This protein binds this small molecule.
Small molecule (SMILES): N[C@@H](CS)C(=O)O

Binding-site contacts:
Ligand atom N contacts residue FE21 of chain 1.B at 2.6 Å.
Ligand atom C contacts residue MET179 of chain 1.A at 4.3 Å (hydrophobic).
Ligand atom SG contacts residue FE21 of chain 1.B at 2.6 Å.
Ligand atom CA contacts residue HIS86 of chain 1.A at 3.4 Å.
Ligand atom OXT contacts residue TYR157 of chain 1.A at 3.6 Å.
Ligand atom OXT contacts residue MET179 of chain 1.A at 4.2 Å.
Ligand atom N contacts residue HIS86 of chain 1.A at 3.5 Å (h-bond).
Ligand atom SG contacts residue HIS86 of chain 1.A at 3.5 Å (h-bond).
Ligand atom N contacts residue HIS88 of chain 1.A at 3.6 Å.
Ligand atom SG contacts residue TRP77 of chain 1.A at 4.4 Å.
Ligand atom CB contacts residue FE21 of chain 1.B at 3.3 Å.
Ligand atom C contacts residue ARG60 of chain 1.A at 3.7 Å.
Ligand atom SG contacts residue HIS140 of chain 1.A at 3.6 Å.
Ligand atom O contacts residue LEU75 of chain 1.A at 3.9 Å.
Ligand atom CB contacts residue HIS86 of chain 1.A at 4.0 Å.
Ligand atom N contacts residue TYR157 of chain 1.A at 2.8 Å (h-bond).
Ligand atom C contacts residue TYR157 of chain 1.A at 4.0 Å (hydrophobic).
Ligand atom SG contacts residue TYR157 of chain 1.A at 4.2 Å.
Ligand atom SG contacts residue VAL142 of chain 1.A at 4.0 Å.
Ligand atom OXT contacts residue ARG60 of chain 1.A at 3.0 Å (salt-bridge).
Ligand atom CA contacts residue TYR157 of chain 1.A at 3.5 Å (hydrophobic).
Ligand atom C contacts residue TYR58 of chain 1.A at 3.8 Å (hydrophobic).
Ligand atom CA contacts residue FE21 of chain 1.B at 3.2 Å.
Ligand atom SG contacts residue HIS155 of chain 1.A at 3.7 Å.
Ligand atom O contacts residue MET179 of chain 1.A at 4.3 Å.
Ligand atom OXT contacts residue LEU75 of chain 1.A at 4.0 Å.
Ligand atom CB contacts residue TYR157 of chain 1.A at 3.3 Å (hydrophobic).
Ligand atom O contacts residue ARG60 of chain 1.A at 3.4 Å (salt-bridge).
Ligand atom CB contacts residue LEU75 of chain 1.A at 3.5 Å (hydrophobic).
Ligand atom O contacts residue TYR58 of chain 1.A at 2.7 Å (h-bond).
Ligand atom CB contacts residue HIS155 of chain 1.A at 3.5 Å.
Ligand atom CA contacts residue TYR58 of chain 1.A at 4.3 Å (hydrophobic).
Ligand atom C contacts residue LEU75 of chain 1.A at 3.8 Å (hydrophobic).
Ligand atom CA contacts residue LEU75 of chain 1.A at 4.3 Å (hydrophobic).

Sequence of chain 1.A:
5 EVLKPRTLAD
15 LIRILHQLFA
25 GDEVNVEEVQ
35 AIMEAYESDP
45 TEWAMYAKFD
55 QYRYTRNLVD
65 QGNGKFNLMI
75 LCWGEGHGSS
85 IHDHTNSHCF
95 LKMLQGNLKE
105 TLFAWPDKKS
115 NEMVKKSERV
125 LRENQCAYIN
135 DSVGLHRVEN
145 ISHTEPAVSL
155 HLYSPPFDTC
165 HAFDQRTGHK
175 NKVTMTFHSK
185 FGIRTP